Binding-site contacts:
Ligand atom C2 contacts residue SER169 of chain 1.C at 3.3 Å.
Ligand atom O2 contacts residue HIS196 of chain 1.C at 3.0 Å (h-bond).
Ligand atom C3 contacts residue ARG251 of chain 1.C at 3.4 Å.
Ligand atom O1P contacts residue ARG251 of chain 1.C at 4.2 Å.
Ligand atom O1 contacts residue SER169 of chain 1.C at 2.1 Å (h-bond).
Ligand atom O4P contacts residue THR201 of chain 1.C at 3.3 Å (h-bond).
Ligand atom O2 contacts residue THR199 of chain 1.C at 3.8 Å.
Ligand atom C2 contacts residue HIS196 of chain 1.C at 3.5 Å.
Ligand atom O3P contacts residue THR201 of chain 1.C at 4.1 Å.
Ligand atom C3 contacts residue NAD1 of chain 1.R at 4.2 Å.
Ligand atom C1 contacts residue HIS196 of chain 1.C at 3.2 Å.
Ligand atom O3P contacts residue NAD1 of chain 1.R at 3.6 Å.
Ligand atom O1 contacts residue TYR332 of chain 1.C at 3.9 Å.
Ligand atom O4P contacts residue THR199 of chain 1.C at 2.9 Å (h-bond).
Ligand atom O2P contacts residue THR201 of chain 1.C at 3.7 Å.
Ligand atom O1 contacts residue ASN334 of chain 1.C at 4.3 Å.
Ligand atom C3 contacts residue THR199 of chain 1.C at 4.3 Å.
Ligand atom O1P contacts residue THR199 of chain 1.C at 4.4 Å.
Ligand atom O2 contacts residue NAD1 of chain 1.R at 2.5 Å (h-bond).
Ligand atom P contacts residue ARG251 of chain 1.C at 4.0 Å.
Ligand atom C1 contacts residue SER168 of chain 1.C at 3.8 Å.
Ligand atom C3 contacts residue HIS196 of chain 1.C at 3.9 Å.
Ligand atom O2 contacts residue SER169 of chain 1.C at 3.2 Å (h-bond).
Ligand atom O2 contacts residue ASN334 of chain 1.C at 3.7 Å.
Ligand atom C1 contacts residue THR170 of chain 1.C at 3.6 Å.
Ligand atom C1 contacts residue NAD1 of chain 1.R at 4.4 Å.
Ligand atom P contacts residue THR201 of chain 1.C at 4.0 Å.
Ligand atom O1 contacts residue THR170 of chain 1.C at 2.9 Å (h-bond).
Ligand atom O1 contacts residue HIS196 of chain 1.C at 2.6 Å (h-bond).
Ligand atom O3P contacts residue THR199 of chain 1.C at 3.3 Å (h-bond).
Ligand atom O4P contacts residue ARG251 of chain 1.C at 2.6 Å (salt-bridge).
Ligand atom C2 contacts residue NAD1 of chain 1.R at 3.4 Å.
Ligand atom O1 contacts residue SER168 of chain 1.C at 4.4 Å.
Ligand atom O2P contacts residue NAD1 of chain 1.R at 2.5 Å (h-bond).
Ligand atom P contacts residue THR199 of chain 1.C at 3.6 Å.
Ligand atom P contacts residue NAD1 of chain 1.R at 3.5 Å.
Ligand atom C1 contacts residue SER169 of chain 1.C at 2.8 Å.
Ligand atom O1P contacts residue NAD1 of chain 1.R at 3.3 Å (h-bond).

Sequence of chain 1.C:
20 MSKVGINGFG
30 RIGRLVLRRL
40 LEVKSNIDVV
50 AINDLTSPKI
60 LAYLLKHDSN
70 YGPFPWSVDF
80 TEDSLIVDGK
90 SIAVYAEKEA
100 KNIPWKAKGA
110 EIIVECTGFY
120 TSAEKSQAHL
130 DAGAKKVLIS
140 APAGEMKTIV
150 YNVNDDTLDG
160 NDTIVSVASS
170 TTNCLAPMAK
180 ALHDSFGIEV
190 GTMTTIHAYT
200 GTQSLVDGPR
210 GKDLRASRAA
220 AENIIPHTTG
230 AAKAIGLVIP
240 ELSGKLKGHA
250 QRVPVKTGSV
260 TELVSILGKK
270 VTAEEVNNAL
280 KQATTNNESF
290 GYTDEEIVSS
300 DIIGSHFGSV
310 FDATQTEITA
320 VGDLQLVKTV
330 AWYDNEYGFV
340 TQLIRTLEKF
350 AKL

A small-molecule ligand and the protein it binds are described below.
Small molecule (SMILES): O=C[C@H](O)COP(=O)(O)O